Sequence of chain 1.A:
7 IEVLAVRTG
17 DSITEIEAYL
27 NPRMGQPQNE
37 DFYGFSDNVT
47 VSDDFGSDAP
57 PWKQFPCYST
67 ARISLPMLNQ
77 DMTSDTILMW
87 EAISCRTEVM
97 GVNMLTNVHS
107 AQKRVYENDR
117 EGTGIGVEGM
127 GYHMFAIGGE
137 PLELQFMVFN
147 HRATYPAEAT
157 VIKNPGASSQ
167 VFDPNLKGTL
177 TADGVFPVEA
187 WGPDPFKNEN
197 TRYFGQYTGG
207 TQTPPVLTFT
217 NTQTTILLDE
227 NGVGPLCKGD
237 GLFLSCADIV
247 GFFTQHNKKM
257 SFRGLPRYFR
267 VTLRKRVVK

Sequence of chain 1.B:
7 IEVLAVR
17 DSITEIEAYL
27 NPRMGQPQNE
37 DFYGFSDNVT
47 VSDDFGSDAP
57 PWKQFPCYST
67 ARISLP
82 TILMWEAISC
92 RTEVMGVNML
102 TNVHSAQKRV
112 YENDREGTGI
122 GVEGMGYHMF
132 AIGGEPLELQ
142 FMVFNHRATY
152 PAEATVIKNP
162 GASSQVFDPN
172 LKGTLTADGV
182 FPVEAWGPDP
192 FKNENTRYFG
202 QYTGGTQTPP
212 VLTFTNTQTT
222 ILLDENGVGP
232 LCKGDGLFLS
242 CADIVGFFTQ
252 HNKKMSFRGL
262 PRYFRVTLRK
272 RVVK

Binding-site contacts:
Ligand atom O3 contacts residue ASP49 of chain 1.B at 3.0 Å (salt-bridge).
Ligand atom O4 contacts residue GLN251 of chain 1.A at 2.8 Å (h-bond).
Ligand atom O7 contacts residue LYS255 of chain 1.A at 3.2 Å.
Ligand atom C6 contacts residue ASN44 of chain 1.A at 3.8 Å.
Ligand atom C1 contacts residue ASN44 of chain 1.A at 3.5 Å.
Ligand atom O4 contacts residue ASN44 of chain 1.A at 2.8 Å (h-bond).
Ligand atom O4 contacts residue ASN44 of chain 1.A at 3.6 Å (h-bond).
Ligand atom C4 contacts residue ASP43 of chain 1.A at 3.5 Å.
Ligand atom C7 contacts residue GLN251 of chain 1.A at 3.4 Å.
Ligand atom O7 contacts residue GLN251 of chain 1.A at 2.9 Å (h-bond).
Ligand atom O7 contacts residue PHE51 of chain 1.B at 3.1 Å (h-bond).
Ligand atom O6 contacts residue GLN32 of chain 1.A at 2.9 Å (h-bond).
Ligand atom C4 contacts residue GLN251 of chain 1.A at 3.8 Å.
Ligand atom O7 contacts residue ASN253 of chain 1.A at 2.6 Å (h-bond).
Ligand atom C7 contacts residue ASN253 of chain 1.A at 3.4 Å.
Ligand atom O3 contacts residue ASN44 of chain 1.A at 3.3 Å (h-bond).
Ligand atom O4 contacts residue ASP50 of chain 1.B at 3.4 Å.
Ligand atom C3 contacts residue GLN251 of chain 1.A at 3.7 Å.
Ligand atom O7 contacts residue ASP50 of chain 1.B at 3.5 Å.
Ligand atom C2 contacts residue GLN251 of chain 1.A at 3.6 Å.
Ligand atom C6 contacts residue GLN32 of chain 1.A at 3.5 Å.
Ligand atom O3 contacts residue GLN251 of chain 1.A at 3.3 Å (h-bond).
Ligand atom O5 contacts residue ASP43 of chain 1.A at 3.7 Å.
Ligand atom C7 contacts residue LYS255 of chain 1.A at 3.8 Å.
Ligand atom O2 contacts residue LYS255 of chain 1.A at 3.3 Å.
Ligand atom C8 contacts residue GLN251 of chain 1.A at 3.4 Å.
Ligand atom O6 contacts residue ASP43 of chain 1.A at 2.8 Å (salt-bridge).
Ligand atom C5 contacts residue ASN44 of chain 1.A at 3.7 Å.
Ligand atom C6 contacts residue ASP43 of chain 1.A at 3.3 Å.
Ligand atom C8 contacts residue PHE38 of chain 1.A at 3.8 Å (hydrophobic).
Ligand atom O5 contacts residue ASN44 of chain 1.A at 3.0 Å (h-bond).
Ligand atom C8 contacts residue PHE249 of chain 1.A at 3.5 Å (hydrophobic).
Ligand atom O4 contacts residue ASP43 of chain 1.A at 2.7 Å (salt-bridge).
Ligand atom C2 contacts residue ASN44 of chain 1.A at 3.7 Å.
Ligand atom O4 contacts residue ASP49 of chain 1.B at 3.7 Å.
Ligand atom N2 contacts residue GLN251 of chain 1.A at 2.6 Å (h-bond).
Ligand atom C6 contacts residue ASP43 of chain 1.A at 3.5 Å.
Ligand atom O6 contacts residue ASP43 of chain 1.A at 2.5 Å (salt-bridge).
Ligand atom C8 contacts residue PHE51 of chain 1.B at 3.7 Å (hydrophobic).
Ligand atom C8 contacts residue ASN253 of chain 1.A at 3.4 Å.

The protein below binds the small molecule below.
Small molecule (SMILES): CC(=O)N[C@H]1[C@@H](O[C@H]2[C@@H](O)[C@@H](CO)O[C@@H](O[C@H]3[C@@H](O)[C@@H](CO)O[C@H](O[C@@H]4[C@H](O)[C@@H](O)[C@H](O)O[C@@H]4CO)[C@@H]3O)[C@@H]2NC(C)=O)O[C@H](CO)[C@H](O)[C@@H]1O